Sequence of chain 1.A:
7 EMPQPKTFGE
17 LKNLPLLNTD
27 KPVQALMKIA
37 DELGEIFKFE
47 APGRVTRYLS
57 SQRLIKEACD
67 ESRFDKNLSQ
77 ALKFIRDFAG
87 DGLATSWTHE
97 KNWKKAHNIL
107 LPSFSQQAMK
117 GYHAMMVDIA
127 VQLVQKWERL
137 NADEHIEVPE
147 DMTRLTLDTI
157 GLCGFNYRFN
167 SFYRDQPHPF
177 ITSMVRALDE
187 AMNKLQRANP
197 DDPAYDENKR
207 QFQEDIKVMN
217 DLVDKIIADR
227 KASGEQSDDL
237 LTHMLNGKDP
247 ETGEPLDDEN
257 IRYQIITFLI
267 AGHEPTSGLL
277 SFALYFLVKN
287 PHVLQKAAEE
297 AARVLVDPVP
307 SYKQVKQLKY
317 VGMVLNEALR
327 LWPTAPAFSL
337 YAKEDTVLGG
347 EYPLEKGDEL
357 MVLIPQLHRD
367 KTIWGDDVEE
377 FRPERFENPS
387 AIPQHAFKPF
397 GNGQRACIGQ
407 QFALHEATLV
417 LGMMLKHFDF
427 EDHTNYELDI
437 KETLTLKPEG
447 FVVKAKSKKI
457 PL

This protein binds this small molecule.
Small molecule (SMILES): O=C(CCCCn1ccnc1)N[C@@H](Cc1ccccc1)C(=O)O

Binding-site contacts:
Ligand atom O13 contacts residue MET357 of chain 1.A at 3.4 Å.
Ligand atom C10 contacts residue LEU191 of chain 1.A at 4.0 Å (hydrophobic).
Ligand atom C06 contacts residue PRO28 of chain 1.A at 3.7 Å (hydrophobic).
Ligand atom O14 contacts residue TYR54 of chain 1.A at 3.9 Å.
Ligand atom C17 contacts residue LEU440 of chain 1.A at 4.0 Å (hydrophobic).
Ligand atom C21 contacts residue ALA331 of chain 1.A at 3.8 Å (hydrophobic).
Ligand atom N19 contacts residue LEU440 of chain 1.A at 4.0 Å.
Ligand atom O01 contacts residue MET357 of chain 1.A at 3.2 Å.
Ligand atom C18 contacts residue ALA333 of chain 1.A at 3.7 Å (hydrophobic).
Ligand atom C07 contacts residue LEU23 of chain 1.A at 3.8 Å (hydrophobic).
Ligand atom C18 contacts residue ALA331 of chain 1.A at 3.8 Å (hydrophobic).
Ligand atom C18 contacts residue LEU440 of chain 1.A at 4.0 Å (hydrophobic).
Ligand atom C20 contacts residue LEU440 of chain 1.A at 3.3 Å (hydrophobic).
Ligand atom C21 contacts residue HOA1 of chain 1.D at 3.6 Å.
Ligand atom C08 contacts residue LEU191 of chain 1.A at 3.7 Å (hydrophobic).
Ligand atom C15 contacts residue SER75 of chain 1.A at 4.0 Å.
Ligand atom O13 contacts residue LEU32 of chain 1.A at 3.9 Å.
Ligand atom C07 contacts residue PRO28 of chain 1.A at 3.6 Å (hydrophobic).
Ligand atom O01 contacts residue ALA333 of chain 1.A at 3.5 Å.
Ligand atom C09 contacts residue LEU191 of chain 1.A at 3.4 Å (hydrophobic).
Ligand atom C23 contacts residue ALA331 of chain 1.A at 3.9 Å (hydrophobic).
Ligand atom C08 contacts residue PRO28 of chain 1.A at 3.7 Å (hydrophobic).
Ligand atom C05 contacts residue VAL29 of chain 1.A at 3.5 Å (hydrophobic).
Ligand atom C11 contacts residue PRO28 of chain 1.A at 3.5 Å (hydrophobic).
Ligand atom O13 contacts residue TYR54 of chain 1.A at 2.4 Å (h-bond).
Ligand atom N22 contacts residue HOA1 of chain 1.D at 3.4 Å (h-bond).
Ligand atom O01 contacts residue SER75 of chain 1.A at 3.9 Å.
Ligand atom C09 contacts residue PRO28 of chain 1.A at 3.8 Å (hydrophobic).
Ligand atom C20 contacts residue ALA331 of chain 1.A at 3.4 Å (hydrophobic).
Ligand atom N22 contacts residue ALA331 of chain 1.A at 4.1 Å.
Ligand atom C15 contacts residue ALA77 of chain 1.A at 3.6 Å (hydrophobic).
Ligand atom C02 contacts residue ALA333 of chain 1.A at 4.1 Å (hydrophobic).
Ligand atom C10 contacts residue PRO28 of chain 1.A at 3.6 Å (hydrophobic).
Ligand atom C12 contacts residue MET357 of chain 1.A at 3.9 Å (hydrophobic).
Ligand atom C16 contacts residue ALA333 of chain 1.A at 3.5 Å (hydrophobic).
Ligand atom C21 contacts residue LEU440 of chain 1.A at 3.9 Å (hydrophobic).
Ligand atom C23 contacts residue HEM1 of chain 1.C at 4.0 Å.
Ligand atom N19 contacts residue ALA331 of chain 1.A at 3.4 Å.
Ligand atom C12 contacts residue TYR54 of chain 1.A at 3.4 Å (hydrophobic).
Ligand atom C08 contacts residue LEU23 of chain 1.A at 3.8 Å (hydrophobic).